The protein below binds the small molecule below.
Small molecule (SMILES): O=C1CC(I)=CC=N1

Sequence of chain 1.A:
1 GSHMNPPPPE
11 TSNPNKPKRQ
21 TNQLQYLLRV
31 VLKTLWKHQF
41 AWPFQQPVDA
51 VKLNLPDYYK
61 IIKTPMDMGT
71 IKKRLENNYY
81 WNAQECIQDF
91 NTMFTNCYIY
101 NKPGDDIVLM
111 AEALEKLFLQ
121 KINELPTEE

Binding-site contacts:
Ligand atom N1 contacts residue GLN39 of chain 1.A at 2.8 Å (h-bond).
Ligand atom N1 contacts residue TRP42 of chain 1.A at 3.8 Å.
Ligand atom C5 contacts residue TRP42 of chain 1.A at 3.4 Å (hydrophobic).
Ligand atom C4 contacts residue TRP42 of chain 1.A at 4.1 Å (hydrophobic).
Ligand atom O1 contacts residue GLN39 of chain 1.A at 3.7 Å.
Ligand atom C5 contacts residue GLN39 of chain 1.A at 3.5 Å.
Ligand atom C1 contacts residue GLN39 of chain 1.A at 3.8 Å.